Sequence of chain 1.A:
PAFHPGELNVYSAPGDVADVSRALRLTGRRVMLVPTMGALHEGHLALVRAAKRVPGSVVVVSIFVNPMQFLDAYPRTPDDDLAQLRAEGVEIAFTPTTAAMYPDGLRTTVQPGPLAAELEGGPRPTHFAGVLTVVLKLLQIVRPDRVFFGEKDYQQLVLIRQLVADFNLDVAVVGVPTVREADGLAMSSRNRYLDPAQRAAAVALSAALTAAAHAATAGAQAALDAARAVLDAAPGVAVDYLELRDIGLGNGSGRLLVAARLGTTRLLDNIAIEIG

Binding-site contacts:
Ligand atom CAG contacts residue GLN73 of chain 1.A at 3.2 Å.
Ligand atom OAC contacts residue GLY159 of chain 1.A at 2.9 Å (h-bond).
Ligand atom SAR contacts residue PRO39 of chain 1.A at 2.7 Å (h-bond).
Ligand atom N1 contacts residue VAL188 of chain 1.A at 2.9 Å (h-bond).
Ligand atom N7 contacts residue LYS161 of chain 1.A at 3.6 Å.
Ligand atom SAS contacts residue THR40 of chain 1.A at 3.5 Å.
Ligand atom CAZ contacts residue ASP162 of chain 1.A at 3.2 Å.
Ligand atom N3 contacts residue GLY159 of chain 1.A at 3.5 Å.
Ligand atom OAE contacts residue PHE68 of chain 1.A at 2.9 Å (h-bond).
Ligand atom C6 contacts residue GLY47 of chain 1.A at 3.6 Å.
Ligand atom OAQ contacts residue HIS48 of chain 1.A at 3.0 Å.
Ligand atom N6 contacts residue MET196 of chain 1.A at 2.7 Å (h-bond).
Ligand atom OAB contacts residue THR40 of chain 1.A at 3.6 Å (h-bond).
Ligand atom CAF contacts residue GLN73 of chain 1.A at 2.2 Å.
Ligand atom NBD contacts residue PHE68 of chain 1.A at 3.7 Å.
Ligand atom N7 contacts residue SO41 of chain 1.D at 2.8 Å (h-bond).
Ligand atom CAL contacts residue GLN165 of chain 1.A at 3.2 Å.
Ligand atom C8 contacts residue SO41 of chain 1.D at 2.5 Å.
Ligand atom N3 contacts residue GLY47 of chain 1.A at 3.7 Å.
Ligand atom SAS contacts residue MET41 of chain 1.A at 3.4 Å (h-bond).
Ligand atom CAG contacts residue GLN165 of chain 1.A at 3.4 Å.
Ligand atom OAB contacts residue PRO39 of chain 1.A at 3.5 Å.
Ligand atom N1 contacts residue THR187 of chain 1.A at 3.4 Å.
Ligand atom C5 contacts residue MET196 of chain 1.A at 3.7 Å (hydrophobic).
Ligand atom C5 contacts residue HIS45 of chain 1.A at 3.7 Å.
Ligand atom OAD contacts residue GLY159 of chain 1.A at 3.3 Å (h-bond).
Ligand atom N1 contacts residue GLY47 of chain 1.A at 3.6 Å.
Ligand atom CAH contacts residue GLN73 of chain 1.A at 2.6 Å.
Ligand atom N7 contacts residue HIS45 of chain 1.A at 3.2 Å.
Ligand atom N7 contacts residue MET196 of chain 1.A at 3.3 Å (h-bond).
Ligand atom CAM contacts residue HIS48 of chain 1.A at 3.6 Å.
Ligand atom C6 contacts residue MET196 of chain 1.A at 3.6 Å (hydrophobic).
Ligand atom OAB contacts residue LEU147 of chain 1.A at 3.2 Å.
Ligand atom C2 contacts residue GLY47 of chain 1.A at 3.7 Å.
Ligand atom CAM contacts residue SO41 of chain 1.D at 3.4 Å.
Ligand atom OAE contacts residue ASN70 of chain 1.A at 3.7 Å.
Ligand atom OAD contacts residue ASP162 of chain 1.A at 2.9 Å (salt-bridge).
Ligand atom OAC contacts residue PHE158 of chain 1.A at 3.5 Å.
Ligand atom N6 contacts residue VAL188 of chain 1.A at 3.1 Å (h-bond).
Ligand atom CAH contacts residue VAL143 of chain 1.A at 3.6 Å (hydrophobic).

The small molecule below binds the protein below.
Small molecule (SMILES): Nc1ncnc2c1ncn2[C@@H]1O[C@H](CSSCc2cccc([N+](=O)[O-])c2)[C@@H](O)[C@H]1O